This small molecule binds to this protein.
Small molecule (SMILES): Clc1cnc(Oc2ccc(Oc3ncc(Cl)cc3Cl)cc2)c(Cl)c1

Sequence of chain 1.H:
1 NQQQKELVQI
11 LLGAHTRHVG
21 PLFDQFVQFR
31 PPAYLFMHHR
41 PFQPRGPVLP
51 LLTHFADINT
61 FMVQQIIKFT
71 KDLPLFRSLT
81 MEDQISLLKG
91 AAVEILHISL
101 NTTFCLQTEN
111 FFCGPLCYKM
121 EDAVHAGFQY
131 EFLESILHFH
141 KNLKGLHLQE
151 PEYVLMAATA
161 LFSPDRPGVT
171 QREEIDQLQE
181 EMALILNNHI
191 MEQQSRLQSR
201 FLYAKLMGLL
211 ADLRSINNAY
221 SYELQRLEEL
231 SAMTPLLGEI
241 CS

Binding-site contacts:
Ligand atom N23 contacts residue PHE128 of chain 1.H at 3.8 Å.
Ligand atom CL35 contacts residue PHE26 of chain 1.H at 3.5 Å.
Ligand atom CL35 contacts residue TYR118 of chain 1.H at 3.5 Å.
Ligand atom O21 contacts residue TYR220 of chain 1.H at 3.5 Å.
Ligand atom C36 contacts residue PHE111 of chain 1.H at 3.8 Å (hydrophobic).
Ligand atom O21 contacts residue PHE128 of chain 1.H at 3.9 Å.
Ligand atom C2 contacts residue PHE128 of chain 1.H at 3.6 Å (hydrophobic).
Ligand atom C27 contacts residue PHE128 of chain 1.H at 3.5 Å (hydrophobic).
Ligand atom CL25 contacts residue ALA56 of chain 1.H at 4.0 Å.
Ligand atom C27 contacts residue TYR220 of chain 1.H at 3.6 Å (hydrophobic).
Ligand atom C22 contacts residue PHE128 of chain 1.H at 3.5 Å (hydrophobic).
Ligand atom N23 contacts residue TYR220 of chain 1.H at 3.8 Å.
Ligand atom C1 contacts residue PHE132 of chain 1.H at 3.7 Å (hydrophobic).
Ligand atom C22 contacts residue TYR220 of chain 1.H at 3.5 Å (hydrophobic).
Ligand atom CL37 contacts residue PHE111 of chain 1.H at 3.5 Å.
Ligand atom N23 contacts residue ASN59 of chain 1.H at 3.9 Å.
Ligand atom C25 contacts residue LEU237 of chain 1.H at 3.6 Å (hydrophobic).
Ligand atom C32 contacts residue PHE55 of chain 1.H at 3.9 Å (hydrophobic).
Ligand atom C36 contacts residue TYR118 of chain 1.H at 3.4 Å (hydrophobic).
Ligand atom CL35 contacts residue CYS113 of chain 1.H at 3.6 Å.
Ligand atom CL27 contacts residue GLU223 of chain 1.H at 3.1 Å.
Ligand atom C24 contacts residue ASN59 of chain 1.H at 3.5 Å.
Ligand atom C26 contacts residue PHE128 of chain 1.H at 3.9 Å (hydrophobic).
Ligand atom C24 contacts residue PHE128 of chain 1.H at 3.9 Å (hydrophobic).
Ligand atom N33 contacts residue PHE55 of chain 1.H at 3.9 Å.
Ligand atom C1 contacts residue TYR220 of chain 1.H at 3.7 Å (hydrophobic).
Ligand atom CL27 contacts residue TYR220 of chain 1.H at 3.6 Å.
Ligand atom CL35 contacts residue LEU100 of chain 1.H at 3.7 Å.
Ligand atom C3 contacts residue LEU133 of chain 1.H at 3.9 Å (hydrophobic).
Ligand atom C6 contacts residue ILE136 of chain 1.H at 3.5 Å (hydrophobic).
Ligand atom C26 contacts residue LEU224 of chain 1.H at 3.6 Å (hydrophobic).
Ligand atom CL25 contacts residue LEU230 of chain 1.H at 3.8 Å.
Ligand atom C26 contacts residue TYR220 of chain 1.H at 4.0 Å (hydrophobic).
Ligand atom C6 contacts residue TYR220 of chain 1.H at 3.1 Å (hydrophobic).
Ligand atom CL25 contacts residue LEU237 of chain 1.H at 3.2 Å.
Ligand atom C26 contacts residue LEU230 of chain 1.H at 3.6 Å (hydrophobic).
Ligand atom CL25 contacts residue THR234 of chain 1.H at 3.6 Å.
Ligand atom O21 contacts residue PHE132 of chain 1.H at 3.2 Å.
Ligand atom C5 contacts residue ILE136 of chain 1.H at 3.7 Å (hydrophobic).
Ligand atom C25 contacts residue LEU230 of chain 1.H at 3.9 Å (hydrophobic).